Binding-site contacts:
Ligand atom C5 contacts residue LYS58 of chain 1.B at 3.7 Å.
Ligand atom C1 contacts residue GLN39 of chain 1.B at 3.3 Å.
Ligand atom O5 contacts residue ILE86 of chain 1.B at 3.5 Å.
Ligand atom C1 contacts residue GLY41 of chain 1.B at 3.9 Å.
Ligand atom O4 contacts residue LEU56 of chain 1.B at 3.2 Å.
Ligand atom O5 contacts residue MG1 of chain 1.O at 2.3 Å.
Ligand atom C2 contacts residue ATP1 of chain 1.M at 3.5 Å.
Ligand atom O1 contacts residue GLY41 of chain 1.B at 2.7 Å (h-bond).
Ligand atom C4 contacts residue THR43 of chain 1.B at 3.9 Å.
Ligand atom C5 contacts residue LEU56 of chain 1.B at 3.3 Å (hydrophobic).
Ligand atom O3 contacts residue LEU56 of chain 1.B at 3.5 Å.
Ligand atom C2 contacts residue GLN39 of chain 1.B at 3.3 Å.
Ligand atom O1 contacts residue GLY37 of chain 1.B at 2.9 Å (h-bond).
Ligand atom O5 contacts residue GLY87 of chain 1.B at 3.1 Å (h-bond).
Ligand atom O1 contacts residue PHE36 of chain 1.B at 3.7 Å.
Ligand atom C1 contacts residue LYS40 of chain 1.B at 3.9 Å.
Ligand atom C4 contacts residue ILE86 of chain 1.B at 3.8 Å (hydrophobic).
Ligand atom C5 contacts residue GLY87 of chain 1.B at 3.5 Å.
Ligand atom C5 contacts residue ILE86 of chain 1.B at 3.8 Å (hydrophobic).
Ligand atom O3 contacts residue LYS58 of chain 1.B at 3.6 Å.
Ligand atom O1 contacts residue GLN39 of chain 1.B at 3.6 Å.
Ligand atom O2 contacts residue GLN39 of chain 1.B at 2.6 Å (h-bond).
Ligand atom C3 contacts residue GLY41 of chain 1.B at 3.9 Å.
Ligand atom O3 contacts residue GLY87 of chain 1.B at 3.9 Å.
Ligand atom O5 contacts residue GLN39 of chain 1.B at 2.9 Å (h-bond).
Ligand atom O3 contacts residue ILE86 of chain 1.B at 3.7 Å.
Ligand atom O4 contacts residue LYS58 of chain 1.B at 2.9 Å (salt-bridge).
Ligand atom O2 contacts residue GLY37 of chain 1.B at 2.9 Å (h-bond).
Ligand atom O2 contacts residue MG1 of chain 1.O at 2.1 Å.
Ligand atom O2 contacts residue ARG38 of chain 1.B at 3.0 Å (salt-bridge).
Ligand atom O4 contacts residue GLY87 of chain 1.B at 3.3 Å.
Ligand atom O2 contacts residue ATP1 of chain 1.M at 2.9 Å (h-bond).
Ligand atom C4 contacts residue LEU56 of chain 1.B at 3.9 Å (hydrophobic).
Ligand atom C1 contacts residue ATP1 of chain 1.M at 3.5 Å.
Ligand atom O5 contacts residue ATP1 of chain 1.M at 3.0 Å (h-bond).
Ligand atom C1 contacts residue MG1 of chain 1.O at 2.9 Å.
Ligand atom O1 contacts residue LYS40 of chain 1.B at 3.3 Å (salt-bridge).
Ligand atom O3 contacts residue ARG9 of chain 1.B at 3.3 Å (salt-bridge).
Ligand atom C1 contacts residue GLY37 of chain 1.B at 3.2 Å.
Ligand atom C2 contacts residue MG1 of chain 1.O at 2.9 Å.

Sequence of chain 1.B:
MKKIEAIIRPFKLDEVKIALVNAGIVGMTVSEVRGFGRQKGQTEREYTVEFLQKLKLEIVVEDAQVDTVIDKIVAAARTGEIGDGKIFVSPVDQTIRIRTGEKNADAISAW

This protein binds this small molecule.
Small molecule (SMILES): O=C(O)CCC(=O)C(=O)O